A small-molecule ligand and the protein it binds are described below.
Small molecule (SMILES): CC(=O)N[C@H]1[C@H](O[C@H]2[C@H](O)[C@@H](NC(C)=O)CO[C@@H]2CO)O[C@H](CO)[C@@H](O)[C@@H]1O

Binding-site contacts:
Ligand atom C7 contacts residue LYS395 of chain 1.B at 3.6 Å.
Ligand atom O5 contacts residue GLY273 of chain 1.B at 3.5 Å (h-bond).
Ligand atom O5 contacts residue ASN275 of chain 1.B at 2.4 Å (h-bond).
Ligand atom C1 contacts residue GLU250 of chain 1.B at 4.2 Å.
Ligand atom C5 contacts residue GLY273 of chain 1.B at 4.4 Å.
Ligand atom C7 contacts residue LEU394 of chain 1.B at 4.1 Å (hydrophobic).
Ligand atom O7 contacts residue LYS395 of chain 1.B at 3.9 Å.
Ligand atom C1 contacts residue GLY273 of chain 1.B at 4.2 Å.
Ligand atom C4 contacts residue ASN275 of chain 1.B at 4.0 Å.
Ligand atom O7 contacts residue HIS253 of chain 1.B at 3.0 Å (h-bond).
Ligand atom O6 contacts residue VAL274 of chain 1.B at 4.4 Å.
Ligand atom O6 contacts residue ASN275 of chain 1.B at 3.9 Å.
Ligand atom C7 contacts residue ASN275 of chain 1.B at 3.1 Å.
Ligand atom C8 contacts residue ASN275 of chain 1.B at 3.4 Å.
Ligand atom C8 contacts residue SER393 of chain 1.B at 4.0 Å.
Ligand atom C1 contacts residue ASN275 of chain 1.B at 1.4 Å.
Ligand atom C5 contacts residue ASN275 of chain 1.B at 3.7 Å.
Ligand atom C6 contacts residue GLY273 of chain 1.B at 4.2 Å.
Ligand atom C3 contacts residue ASN275 of chain 1.B at 3.8 Å.
Ligand atom N2 contacts residue ASN275 of chain 1.B at 3.0 Å (h-bond).
Ligand atom O7 contacts residue LEU394 of chain 1.B at 3.3 Å (h-bond).
Ligand atom C2 contacts residue LYS395 of chain 1.B at 4.2 Å.
Ligand atom C7 contacts residue HIS253 of chain 1.B at 3.8 Å.
Ligand atom C2 contacts residue ASN275 of chain 1.B at 2.4 Å.
Ligand atom O3 contacts residue LYS395 of chain 1.B at 3.3 Å.
Ligand atom C8 contacts residue LEU394 of chain 1.B at 4.3 Å (hydrophobic).
Ligand atom C8 contacts residue HIS253 of chain 1.B at 3.7 Å.
Ligand atom O6 contacts residue GLY273 of chain 1.B at 3.2 Å (h-bond).
Ligand atom O6 contacts residue LYS418 of chain 1.B at 3.9 Å.
Ligand atom O7 contacts residue ASN275 of chain 1.B at 2.7 Å (h-bond).
Ligand atom C6 contacts residue ASN275 of chain 1.B at 4.4 Å.
Ligand atom N2 contacts residue LYS395 of chain 1.B at 3.3 Å (salt-bridge).
Ligand atom C3 contacts residue LYS395 of chain 1.B at 3.8 Å.
Ligand atom O3 contacts residue GLU396 of chain 1.B at 4.5 Å.
Ligand atom C8 contacts residue LYS395 of chain 1.B at 3.4 Å.

Sequence of chain 1.B:
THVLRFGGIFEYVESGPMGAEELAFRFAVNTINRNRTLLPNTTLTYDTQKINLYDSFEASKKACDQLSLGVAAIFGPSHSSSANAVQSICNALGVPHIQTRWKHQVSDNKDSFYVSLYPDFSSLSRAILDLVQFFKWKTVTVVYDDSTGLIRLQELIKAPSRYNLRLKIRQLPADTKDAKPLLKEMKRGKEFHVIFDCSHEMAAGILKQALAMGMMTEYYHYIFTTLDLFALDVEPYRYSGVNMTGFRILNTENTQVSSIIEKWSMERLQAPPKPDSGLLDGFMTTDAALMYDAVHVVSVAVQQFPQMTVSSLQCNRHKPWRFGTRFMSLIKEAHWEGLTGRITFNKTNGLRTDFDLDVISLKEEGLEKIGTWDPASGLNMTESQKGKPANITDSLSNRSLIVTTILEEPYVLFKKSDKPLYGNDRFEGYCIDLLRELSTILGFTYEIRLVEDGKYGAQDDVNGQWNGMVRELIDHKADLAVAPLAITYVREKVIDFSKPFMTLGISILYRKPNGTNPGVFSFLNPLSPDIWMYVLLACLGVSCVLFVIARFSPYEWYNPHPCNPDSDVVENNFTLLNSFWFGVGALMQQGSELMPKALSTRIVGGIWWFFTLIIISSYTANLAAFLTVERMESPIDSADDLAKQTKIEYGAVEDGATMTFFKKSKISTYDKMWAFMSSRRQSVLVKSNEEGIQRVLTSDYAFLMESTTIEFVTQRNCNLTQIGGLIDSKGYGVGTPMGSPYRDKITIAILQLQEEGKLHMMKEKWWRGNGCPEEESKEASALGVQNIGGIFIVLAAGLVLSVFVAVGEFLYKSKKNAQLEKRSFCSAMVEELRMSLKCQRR